The small molecule below binds the protein below.
Small molecule (SMILES): O=C(O)C1=C[C@H](O)[C@@H](OS(=O)(=O)O)[C@H](O[C@H]2[C@H](O)[C@@H](NS(=O)(=O)O)[C@@H](O)O[C@@H]2CO)O1

Binding-site contacts:
Ligand atom S contacts residue TYR3 of chain 1.A at 3.7 Å.
Ligand atom O2S contacts residue TYR3 of chain 1.A at 2.6 Å (h-bond).
Ligand atom O1S contacts residue TYR3 of chain 1.A at 3.6 Å.
Ligand atom O1 contacts residue TYR29 of chain 1.A at 4.0 Å.
Ligand atom O2S contacts residue SER31 of chain 1.A at 3.4 Å (h-bond).
Ligand atom O3 contacts residue TYR3 of chain 1.A at 3.3 Å (h-bond).
Ligand atom O2S contacts residue GLY32 of chain 1.A at 2.9 Å (h-bond).
Ligand atom N2 contacts residue GLY32 of chain 1.A at 3.3 Å (h-bond).
Ligand atom O3S contacts residue THR8 of chain 1.A at 3.7 Å.
Ligand atom O1S contacts residue THR7 of chain 1.A at 4.1 Å.
Ligand atom O1 contacts residue SER31 of chain 1.A at 3.4 Å.
Ligand atom O2S contacts residue SER31 of chain 1.A at 4.1 Å.
Ligand atom N2 contacts residue TYR3 of chain 1.A at 4.2 Å.
Ligand atom O3S contacts residue SER4 of chain 1.A at 3.3 Å.
Ligand atom O1 contacts residue THR30 of chain 1.A at 4.0 Å.
Ligand atom C3 contacts residue TYR3 of chain 1.A at 3.9 Å (hydrophobic).
Ligand atom S1 contacts residue SER31 of chain 1.A at 3.9 Å.
Ligand atom O2S contacts residue THR8 of chain 1.A at 3.1 Å.
Ligand atom C1 contacts residue SER31 of chain 1.A at 4.5 Å.
Ligand atom S1 contacts residue GLY32 of chain 1.A at 3.7 Å.
Ligand atom O1S contacts residue PRO9 of chain 1.A at 4.5 Å.
Ligand atom O1 contacts residue GLY32 of chain 1.A at 4.4 Å.
Ligand atom O1S contacts residue THR8 of chain 1.A at 3.2 Å.
Ligand atom N2 contacts residue SER31 of chain 1.A at 3.5 Å (h-bond).
Ligand atom S contacts residue THR8 of chain 1.A at 3.7 Å.
Ligand atom O2S contacts residue LYS33 of chain 1.A at 3.4 Å (salt-bridge).
Ligand atom O3S contacts residue TYR3 of chain 1.A at 3.5 Å.
Ligand atom O1S contacts residue SER31 of chain 1.A at 4.3 Å.

Sequence of chain 1.A:
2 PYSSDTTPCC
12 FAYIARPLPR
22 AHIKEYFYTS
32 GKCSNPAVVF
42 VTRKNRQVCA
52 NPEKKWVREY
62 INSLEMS